Binding-site contacts:
Ligand atom C4 contacts residue SER414 of chain 1.B at 4.0 Å.
Ligand atom C6 contacts residue TYR411 of chain 1.B at 2.8 Å (hydrophobic).
Ligand atom O6 contacts residue ASN400 of chain 1.B at 4.0 Å.
Ligand atom C1 contacts residue ASN400 of chain 1.B at 1.4 Å.
Ligand atom C5 contacts residue TYR411 of chain 1.B at 4.2 Å (hydrophobic).
Ligand atom C3 contacts residue ASN400 of chain 1.B at 3.8 Å.
Ligand atom O4 contacts residue ASP436 of chain 1.B at 2.9 Å (salt-bridge).
Ligand atom C2 contacts residue THR402 of chain 1.B at 4.2 Å.
Ligand atom C5 contacts residue SER414 of chain 1.B at 4.2 Å.
Ligand atom C6 contacts residue ASN400 of chain 1.B at 4.2 Å.
Ligand atom C5 contacts residue ASP436 of chain 1.B at 4.2 Å.
Ligand atom O6 contacts residue LYS398 of chain 1.B at 4.3 Å.
Ligand atom O6 contacts residue LEU440 of chain 1.B at 4.4 Å.
Ligand atom C7 contacts residue ASN400 of chain 1.B at 3.2 Å.
Ligand atom O5 contacts residue SER438 of chain 1.B at 3.2 Å (h-bond).
Ligand atom O6 contacts residue ALA416 of chain 1.B at 4.0 Å.
Ligand atom O5 contacts residue SER414 of chain 1.B at 3.5 Å (h-bond).
Ligand atom C4 contacts residue ASN400 of chain 1.B at 4.1 Å.
Ligand atom C5 contacts residue TYR411 of chain 1.B at 3.6 Å (hydrophobic).
Ligand atom O5 contacts residue ASN400 of chain 1.B at 2.3 Å (h-bond).
Ligand atom C4 contacts residue SER438 of chain 1.B at 4.3 Å.
Ligand atom C6 contacts residue SER438 of chain 1.B at 3.3 Å.
Ligand atom N2 contacts residue ASN400 of chain 1.B at 3.2 Å (h-bond).
Ligand atom O6 contacts residue TYR411 of chain 1.B at 2.8 Å (h-bond).
Ligand atom C6 contacts residue ASP436 of chain 1.B at 4.1 Å.
Ligand atom C4 contacts residue ASP436 of chain 1.B at 3.4 Å.
Ligand atom C2 contacts residue ASN400 of chain 1.B at 2.6 Å.
Ligand atom C8 contacts residue THR402 of chain 1.B at 4.1 Å.
Ligand atom N2 contacts residue THR402 of chain 1.B at 3.9 Å.
Ligand atom C7 contacts residue THR402 of chain 1.B at 4.1 Å.
Ligand atom C5 contacts residue ASN400 of chain 1.B at 3.2 Å.
Ligand atom C1 contacts residue SER414 of chain 1.B at 4.3 Å.
Ligand atom O7 contacts residue ASN400 of chain 1.B at 2.6 Å (h-bond).
Ligand atom C5 contacts residue SER438 of chain 1.B at 3.8 Å.
Ligand atom C1 contacts residue ASP436 of chain 1.B at 3.4 Å.
Ligand atom O5 contacts residue ASP436 of chain 1.B at 3.7 Å.
Ligand atom O5 contacts residue TYR411 of chain 1.B at 3.8 Å.
Ligand atom C6 contacts residue TYR411 of chain 1.B at 4.0 Å (hydrophobic).
Ligand atom C2 contacts residue SER414 of chain 1.B at 4.3 Å.
Ligand atom O6 contacts residue SER438 of chain 1.B at 3.4 Å (h-bond).

Sequence of chain 1.B:
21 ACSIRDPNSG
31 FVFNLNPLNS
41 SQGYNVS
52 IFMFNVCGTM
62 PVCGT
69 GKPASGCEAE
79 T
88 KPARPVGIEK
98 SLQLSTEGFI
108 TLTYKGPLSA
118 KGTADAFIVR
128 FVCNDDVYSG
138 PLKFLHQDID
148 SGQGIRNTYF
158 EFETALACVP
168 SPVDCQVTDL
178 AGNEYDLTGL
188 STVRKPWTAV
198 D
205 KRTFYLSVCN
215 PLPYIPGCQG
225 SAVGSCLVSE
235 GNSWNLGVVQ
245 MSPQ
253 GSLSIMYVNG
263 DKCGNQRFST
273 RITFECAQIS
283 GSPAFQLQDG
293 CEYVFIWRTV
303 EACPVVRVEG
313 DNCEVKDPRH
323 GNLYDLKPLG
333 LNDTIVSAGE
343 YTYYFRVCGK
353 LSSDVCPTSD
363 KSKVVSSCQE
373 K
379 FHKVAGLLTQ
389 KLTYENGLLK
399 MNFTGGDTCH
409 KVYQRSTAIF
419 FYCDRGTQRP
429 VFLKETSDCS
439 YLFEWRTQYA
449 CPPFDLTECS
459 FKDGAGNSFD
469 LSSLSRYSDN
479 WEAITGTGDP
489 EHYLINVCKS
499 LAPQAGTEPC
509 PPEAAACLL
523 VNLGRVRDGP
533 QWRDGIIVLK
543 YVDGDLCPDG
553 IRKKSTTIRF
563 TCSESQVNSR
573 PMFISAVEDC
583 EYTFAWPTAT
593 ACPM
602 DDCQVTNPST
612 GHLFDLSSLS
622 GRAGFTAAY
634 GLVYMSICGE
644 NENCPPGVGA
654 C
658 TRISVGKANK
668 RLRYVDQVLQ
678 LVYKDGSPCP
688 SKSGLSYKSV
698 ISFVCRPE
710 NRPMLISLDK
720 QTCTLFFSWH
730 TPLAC

A small-molecule ligand and the protein it binds are described below.
Small molecule (SMILES): CC(=O)N[C@H]1[C@H](O[C@H]2[C@H](O)[C@@H](NC(C)=O)CO[C@@H]2CO)O[C@H](CO)[C@@H](O[C@@H]2O[C@H](CO)[C@@H](O)[C@H](O[C@H]3O[C@H](CO)[C@@H](O)[C@H](O)[C@@H]3O[C@H]3O[C@H](CO)[C@@H](O)[C@H](O)[C@@H]3O[C@H]3O[C@H](CO)[C@@H](O)[C@H](O)[C@@H]3O)[C@@H]2O)[C@@H]1O